Binding-site contacts:
Ligand atom C3 contacts residue TRP464 of chain 1.B at 3.8 Å (hydrophobic).
Ligand atom S1 contacts residue CYS429 of chain 1.B at 3.3 Å.
Ligand atom C7 contacts residue GLU362 of chain 1.B at 3.7 Å.
Ligand atom C5 contacts residue TRP464 of chain 1.B at 3.6 Å (hydrophobic).
Ligand atom O5 contacts residue CYS429 of chain 1.B at 3.6 Å.
Ligand atom C2 contacts residue GLU362 of chain 1.B at 3.6 Å.
Ligand atom S1 contacts residue TYR427 of chain 1.B at 3.6 Å.
Ligand atom O3 contacts residue GLN256 of chain 1.B at 2.9 Å (h-bond).
Ligand atom N2 contacts residue GLU362 of chain 1.B at 3.6 Å.
Ligand atom O4 contacts residue TRP482 of chain 1.B at 4.0 Å.
Ligand atom C2 contacts residue ASP361 of chain 1.B at 3.5 Å.
Ligand atom C1 contacts residue GLU362 of chain 1.B at 3.2 Å.
Ligand atom O3 contacts residue TRP306 of chain 1.B at 3.2 Å.
Ligand atom O6 contacts residue TRP464 of chain 1.B at 3.5 Å (h-bond).
Ligand atom C6 contacts residue ASP486 of chain 1.B at 3.3 Å.
Ligand atom C1 contacts residue CYS429 of chain 1.B at 3.8 Å (hydrophobic).
Ligand atom O3 contacts residue TRP253 of chain 1.B at 4.0 Å.
Ligand atom O6 contacts residue ASP486 of chain 1.B at 2.7 Å (salt-bridge).
Ligand atom O6 contacts residue CYS429 of chain 1.B at 3.8 Å.
Ligand atom C4 contacts residue TRP464 of chain 1.B at 3.6 Å (hydrophobic).
Ligand atom C7 contacts residue TYR427 of chain 1.B at 3.9 Å (hydrophobic).
Ligand atom O3 contacts residue ASP361 of chain 1.B at 2.7 Å (salt-bridge).
Ligand atom C6 contacts residue TRP482 of chain 1.B at 3.7 Å (hydrophobic).
Ligand atom O3 contacts residue TRP464 of chain 1.B at 4.0 Å.
Ligand atom C8 contacts residue ALA387 of chain 1.B at 3.8 Å (hydrophobic).
Ligand atom C2 contacts residue TRP306 of chain 1.B at 3.9 Å (hydrophobic).
Ligand atom C8 contacts residue ASP361 of chain 1.B at 3.4 Å.
Ligand atom C6 contacts residue TRP464 of chain 1.B at 3.7 Å (hydrophobic).
Ligand atom C8 contacts residue TRP206 of chain 1.B at 3.9 Å (hydrophobic).
Ligand atom O4 contacts residue GLN256 of chain 1.B at 2.8 Å (h-bond).
Ligand atom C3 contacts residue ASP361 of chain 1.B at 3.6 Å.
Ligand atom C4 contacts residue GLN256 of chain 1.B at 3.4 Å.
Ligand atom C3 contacts residue GLN256 of chain 1.B at 3.9 Å.
Ligand atom C8 contacts residue TYR427 of chain 1.B at 3.7 Å (hydrophobic).
Ligand atom O4 contacts residue TRP306 of chain 1.B at 3.4 Å.
Ligand atom O6 contacts residue CYS430 of chain 1.B at 3.1 Å (h-bond).
Ligand atom N2 contacts residue ASP361 of chain 1.B at 2.5 Å (salt-bridge).
Ligand atom S1 contacts residue GLU362 of chain 1.B at 3.8 Å.
Ligand atom C3 contacts residue TRP306 of chain 1.B at 4.0 Å (hydrophobic).
Ligand atom C7 contacts residue ASP361 of chain 1.B at 3.3 Å.

Sequence of chain 1.B:
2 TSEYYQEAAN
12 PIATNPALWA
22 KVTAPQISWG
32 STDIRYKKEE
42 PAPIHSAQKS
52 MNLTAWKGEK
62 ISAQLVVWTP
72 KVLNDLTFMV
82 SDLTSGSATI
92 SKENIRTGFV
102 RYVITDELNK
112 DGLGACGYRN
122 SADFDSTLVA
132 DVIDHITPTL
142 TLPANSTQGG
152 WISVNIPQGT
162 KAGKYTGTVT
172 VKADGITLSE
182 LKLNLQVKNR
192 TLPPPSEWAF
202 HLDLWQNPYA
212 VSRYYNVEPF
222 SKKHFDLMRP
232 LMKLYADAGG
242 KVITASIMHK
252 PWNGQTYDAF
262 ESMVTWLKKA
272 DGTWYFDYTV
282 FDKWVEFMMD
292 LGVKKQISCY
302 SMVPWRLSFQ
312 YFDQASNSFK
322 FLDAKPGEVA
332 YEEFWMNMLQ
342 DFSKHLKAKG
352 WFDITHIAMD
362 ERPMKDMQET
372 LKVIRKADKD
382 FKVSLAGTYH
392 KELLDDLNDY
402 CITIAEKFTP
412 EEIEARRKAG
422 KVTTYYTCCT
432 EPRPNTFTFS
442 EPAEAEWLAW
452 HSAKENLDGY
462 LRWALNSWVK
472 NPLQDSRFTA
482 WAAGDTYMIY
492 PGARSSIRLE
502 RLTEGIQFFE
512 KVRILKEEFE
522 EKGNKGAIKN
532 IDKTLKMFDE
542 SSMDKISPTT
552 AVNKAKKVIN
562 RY

A protein and the small-molecule ligand that binds it are described below.
Small molecule (SMILES): CC1=N[C@@H]2[C@@H](O)[C@@H](O)[C@@H](CO)O[C@@H]2S1